Binding-site contacts:
Ligand atom O3G contacts residue ASN348 of chain 1.A at 3.1 Å (h-bond).
Ligand atom O3A contacts residue GLY250 of chain 1.A at 3.5 Å (h-bond).
Ligand atom O1B contacts residue THR252 of chain 1.A at 2.8 Å (h-bond).
Ligand atom S1G contacts residue ASN348 of chain 1.A at 3.2 Å (h-bond).
Ligand atom O2A contacts residue GLY250 of chain 1.A at 3.5 Å.
Ligand atom C5 contacts residue THR249 of chain 1.A at 3.6 Å.
Ligand atom C5' contacts residue PHE360 of chain 1.B at 3.6 Å (hydrophobic).
Ligand atom O3B contacts residue GLY248 of chain 1.A at 2.9 Å (h-bond).
Ligand atom O2B contacts residue THR249 of chain 1.A at 3.2 Å (h-bond).
Ligand atom C2 contacts residue ASP205 of chain 1.A at 3.4 Å.
Ligand atom O2G contacts residue MG1 of chain 1.H at 1.7 Å.
Ligand atom N1 contacts residue ILE380 of chain 1.A at 3.5 Å.
Ligand atom S1G contacts residue ARG359 of chain 1.B at 3.5 Å.
Ligand atom O2A contacts residue LEU253 of chain 1.A at 3.0 Å (h-bond).
Ligand atom O2B contacts residue GLY250 of chain 1.A at 2.9 Å (h-bond).
Ligand atom N7 contacts residue GLY408 of chain 1.A at 3.4 Å.
Ligand atom N7 contacts residue GLY248 of chain 1.A at 3.5 Å (h-bond).
Ligand atom O3B contacts residue MG1 of chain 1.H at 3.1 Å.
Ligand atom N7 contacts residue THR249 of chain 1.A at 3.0 Å (h-bond).
Ligand atom N1 contacts residue GLY207 of chain 1.A at 2.9 Å (h-bond).
Ligand atom C8 contacts residue ALA409 of chain 1.A at 3.4 Å (hydrophobic).
Ligand atom C2 contacts residue GLY207 of chain 1.A at 3.6 Å.
Ligand atom N3 contacts residue LEU253 of chain 1.A at 3.5 Å.
Ligand atom N7 contacts residue GLY250 of chain 1.A at 3.5 Å.
Ligand atom S1G contacts residue PRO247 of chain 1.A at 3.6 Å.
Ligand atom PB contacts residue MG1 of chain 1.H at 3.0 Å.
Ligand atom PG contacts residue MG1 of chain 1.H at 2.8 Å.
Ligand atom O2' contacts residue HIS384 of chain 1.A at 3.1 Å.
Ligand atom O2B contacts residue LYS251 of chain 1.A at 2.8 Å (salt-bridge).
Ligand atom C8 contacts residue GLY408 of chain 1.A at 3.5 Å.
Ligand atom O3G contacts residue LYS251 of chain 1.A at 2.9 Å (salt-bridge).
Ligand atom N6 contacts residue THR249 of chain 1.A at 3.2 Å (h-bond).
Ligand atom O4' contacts residue ALA409 of chain 1.A at 3.4 Å.
Ligand atom O2A contacts residue THR252 of chain 1.A at 3.6 Å.
Ligand atom PB contacts residue LYS251 of chain 1.A at 3.6 Å.
Ligand atom O3A contacts residue GLY248 of chain 1.A at 3.3 Å.
Ligand atom O1B contacts residue MG1 of chain 1.H at 1.8 Å.
Ligand atom N6 contacts residue ILE206 of chain 1.A at 3.4 Å.
Ligand atom C8 contacts residue GLY248 of chain 1.A at 3.3 Å.
Ligand atom N6 contacts residue GLY207 of chain 1.A at 2.8 Å (h-bond).

Sequence of chain 1.A:
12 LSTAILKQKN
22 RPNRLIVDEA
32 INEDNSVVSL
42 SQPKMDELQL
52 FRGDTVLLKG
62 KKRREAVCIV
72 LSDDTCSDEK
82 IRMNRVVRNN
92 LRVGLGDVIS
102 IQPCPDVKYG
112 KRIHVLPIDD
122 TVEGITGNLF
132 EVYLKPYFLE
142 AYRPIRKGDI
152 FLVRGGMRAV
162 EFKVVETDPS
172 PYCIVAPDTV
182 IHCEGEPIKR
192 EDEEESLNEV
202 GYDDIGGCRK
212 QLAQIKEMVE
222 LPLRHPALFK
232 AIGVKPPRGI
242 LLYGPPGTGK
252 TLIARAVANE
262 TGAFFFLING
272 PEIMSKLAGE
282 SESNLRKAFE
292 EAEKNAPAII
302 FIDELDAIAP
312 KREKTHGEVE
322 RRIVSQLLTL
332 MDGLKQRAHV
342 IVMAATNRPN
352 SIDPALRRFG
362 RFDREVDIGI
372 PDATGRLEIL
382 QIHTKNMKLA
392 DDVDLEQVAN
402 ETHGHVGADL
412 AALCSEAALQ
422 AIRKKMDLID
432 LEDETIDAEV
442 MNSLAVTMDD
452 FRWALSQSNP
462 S

Sequence of chain 1.B:
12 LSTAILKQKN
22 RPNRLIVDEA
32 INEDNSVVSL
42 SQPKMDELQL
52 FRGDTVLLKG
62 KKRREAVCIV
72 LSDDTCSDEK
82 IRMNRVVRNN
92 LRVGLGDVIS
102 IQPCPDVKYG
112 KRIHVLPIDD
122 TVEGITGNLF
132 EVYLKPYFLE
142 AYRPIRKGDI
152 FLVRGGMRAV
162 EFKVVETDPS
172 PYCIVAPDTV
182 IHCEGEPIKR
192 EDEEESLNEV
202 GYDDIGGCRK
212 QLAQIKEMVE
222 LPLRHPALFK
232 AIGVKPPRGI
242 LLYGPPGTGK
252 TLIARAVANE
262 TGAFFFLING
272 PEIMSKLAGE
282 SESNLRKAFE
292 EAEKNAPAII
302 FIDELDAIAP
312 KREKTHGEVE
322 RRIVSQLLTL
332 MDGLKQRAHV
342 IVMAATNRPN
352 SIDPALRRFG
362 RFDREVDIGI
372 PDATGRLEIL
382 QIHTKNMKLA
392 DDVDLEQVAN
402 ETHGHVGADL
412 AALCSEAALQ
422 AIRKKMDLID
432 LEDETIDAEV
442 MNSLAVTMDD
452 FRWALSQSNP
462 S

The protein below binds the small molecule below.
Small molecule (SMILES): Nc1ncnc2c1ncn2[C@@H]1O[C@H](COP(=O)(O)OP(=O)(O)OP(O)(O)=S)[C@@H](O)[C@H]1O